A small-molecule ligand and the protein it binds are described below.
Small molecule (SMILES): CC(=O)N[C@@H]1[C@@H](O)[C@@H](O)[C@@H](CO)S[C@@H]1OP(=O)(O)OP(=O)(O)OC[C@H]1O[C@@H](n2ccc(=O)[nH]c2=O)[C@H](O)[C@@H]1O

Binding-site contacts:
Ligand atom N2' contacts residue ASP224 of chain 1.B at 3.3 Å (salt-bridge).
Ligand atom C4' contacts residue GLU334 of chain 1.B at 3.4 Å.
Ligand atom O3A contacts residue TRP331 of chain 1.B at 3.1 Å (h-bond).
Ligand atom O2 contacts residue THR143 of chain 1.B at 2.9 Å (h-bond).
Ligand atom O7' contacts residue ALA307 of chain 1.B at 3.4 Å.
Ligand atom O5B contacts residue ASP224 of chain 1.B at 3.4 Å (salt-bridge).
Ligand atom O2B contacts residue HIS359 of chain 1.B at 3.3 Å (h-bond).
Ligand atom S5' contacts residue EDO1 of chain 1.Z at 3.3 Å (h-bond).
Ligand atom O3B contacts residue SER225 of chain 1.B at 3.0 Å (h-bond).
Ligand atom S5' contacts residue THR2 of chain 1.G at 3.0 Å (h-bond).
Ligand atom O1A contacts residue ARG362 of chain 1.B at 3.3 Å (salt-bridge).
Ligand atom C1' contacts residue THR2 of chain 1.G at 2.5 Å.
Ligand atom O1A contacts residue TYR367 of chain 1.B at 2.5 Å (h-bond).
Ligand atom C5' contacts residue TRP331 of chain 1.B at 3.3 Å (hydrophobic).
Ligand atom N3 contacts residue ASP176 of chain 1.B at 2.9 Å (salt-bridge).
Ligand atom O3' contacts residue GLY309 of chain 1.B at 2.7 Å.
Ligand atom O2' contacts residue PHE144 of chain 1.B at 3.4 Å.
Ligand atom C7' contacts residue GLY309 of chain 1.B at 3.4 Å.
Ligand atom O7' contacts residue GLY309 of chain 1.B at 2.9 Å (h-bond).
Ligand atom O3' contacts residue ARG208 of chain 1.B at 2.7 Å (salt-bridge).
Ligand atom O4 contacts residue ARG201 of chain 1.B at 2.8 Å (salt-bridge).
Ligand atom C6' contacts residue GLU334 of chain 1.B at 3.1 Å.
Ligand atom O1' contacts residue TRP331 of chain 1.B at 3.0 Å (h-bond).
Ligand atom O6' contacts residue GLY332 of chain 1.B at 2.7 Å (h-bond).
Ligand atom O2A contacts residue HIS226 of chain 1.B at 2.9 Å.
Ligand atom O2' contacts residue SER225 of chain 1.B at 3.3 Å (h-bond).
Ligand atom O2B contacts residue MN1 of chain 1.V at 2.2 Å.
Ligand atom O2B contacts residue ASP224 of chain 1.B at 3.1 Å (salt-bridge).
Ligand atom C8' contacts residue HIS359 of chain 1.B at 3.4 Å.
Ligand atom PB contacts residue MN1 of chain 1.V at 3.4 Å.
Ligand atom PB contacts residue THR2 of chain 1.G at 3.4 Å.
Ligand atom O4' contacts residue GLU334 of chain 1.B at 2.5 Å (salt-bridge).
Ligand atom O2A contacts residue ARG362 of chain 1.B at 3.5 Å (salt-bridge).
Ligand atom PA contacts residue MN1 of chain 1.V at 3.3 Å.
Ligand atom O3B contacts residue THR143 of chain 1.B at 3.1 Å (h-bond).
Ligand atom O1' contacts residue THR2 of chain 1.G at 2.7 Å (h-bond).
Ligand atom O2A contacts residue ASP224 of chain 1.B at 3.3 Å (salt-bridge).
Ligand atom O3' contacts residue ASP224 of chain 1.B at 3.1 Å (salt-bridge).
Ligand atom O6' contacts residue GLU334 of chain 1.B at 2.5 Å (salt-bridge).
Ligand atom O2A contacts residue MN1 of chain 1.V at 2.0 Å.

Sequence of chain 1.G:
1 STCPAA

Sequence of chain 1.B:
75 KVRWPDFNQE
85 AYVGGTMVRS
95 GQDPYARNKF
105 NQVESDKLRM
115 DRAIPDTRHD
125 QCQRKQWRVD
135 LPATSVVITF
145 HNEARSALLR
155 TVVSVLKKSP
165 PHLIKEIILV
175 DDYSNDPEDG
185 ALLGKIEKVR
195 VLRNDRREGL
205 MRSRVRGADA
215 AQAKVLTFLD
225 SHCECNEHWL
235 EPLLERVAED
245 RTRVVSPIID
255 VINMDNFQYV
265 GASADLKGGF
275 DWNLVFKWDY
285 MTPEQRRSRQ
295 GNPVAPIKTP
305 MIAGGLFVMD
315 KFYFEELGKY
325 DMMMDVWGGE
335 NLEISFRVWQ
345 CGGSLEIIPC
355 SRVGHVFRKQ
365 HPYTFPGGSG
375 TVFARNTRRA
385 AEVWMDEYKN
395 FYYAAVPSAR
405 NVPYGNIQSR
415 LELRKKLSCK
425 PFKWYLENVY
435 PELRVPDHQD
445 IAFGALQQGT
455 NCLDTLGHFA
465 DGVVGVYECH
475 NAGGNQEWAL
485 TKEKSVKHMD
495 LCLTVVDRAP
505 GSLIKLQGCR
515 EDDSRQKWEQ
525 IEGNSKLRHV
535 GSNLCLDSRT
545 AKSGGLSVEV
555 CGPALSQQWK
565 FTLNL